Sequence of chain 1.C:
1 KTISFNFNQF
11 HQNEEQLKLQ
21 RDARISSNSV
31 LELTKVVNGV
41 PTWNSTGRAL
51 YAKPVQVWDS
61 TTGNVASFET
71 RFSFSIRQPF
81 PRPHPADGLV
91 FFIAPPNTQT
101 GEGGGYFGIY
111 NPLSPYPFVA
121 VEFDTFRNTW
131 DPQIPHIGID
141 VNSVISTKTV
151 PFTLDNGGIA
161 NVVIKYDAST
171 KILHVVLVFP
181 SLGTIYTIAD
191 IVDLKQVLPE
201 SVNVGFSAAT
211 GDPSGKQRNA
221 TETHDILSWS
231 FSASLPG

Binding-site contacts:
Ligand atom C2 contacts residue ASN44 of chain 1.C at 2.4 Å.
Ligand atom C8 contacts residue PRO213 of chain 1.C at 4.0 Å (hydrophobic).
Ligand atom C1 contacts residue ASN44 of chain 1.C at 1.5 Å.
Ligand atom N2 contacts residue ASN44 of chain 1.C at 3.0 Å (h-bond).
Ligand atom O6 contacts residue ARG21 of chain 1.C at 3.8 Å.
Ligand atom C3 contacts residue ASN44 of chain 1.C at 3.8 Å.
Ligand atom C4 contacts residue ASN44 of chain 1.C at 4.2 Å.
Ligand atom C7 contacts residue ASN44 of chain 1.C at 3.4 Å.
Ligand atom O7 contacts residue ASN44 of chain 1.C at 3.3 Å (h-bond).
Ligand atom O5 contacts residue ASN44 of chain 1.C at 2.4 Å (h-bond).
Ligand atom N2 contacts residue PRO213 of chain 1.C at 4.3 Å.
Ligand atom C7 contacts residue PRO213 of chain 1.C at 4.2 Å (hydrophobic).
Ligand atom C5 contacts residue ASN44 of chain 1.C at 3.7 Å.

This protein binds this small molecule.
Small molecule (SMILES): CC(=O)N[C@H]1[C@H](O[C@H]2[C@H](O)[C@@H](NC(C)=O)CO[C@@H]2CO)O[C@H](CO)[C@@H](O)[C@@H]1O